Binding-site contacts:
Ligand atom C10 contacts residue ILE8 of chain 2.B at 4.0 Å (hydrophobic).
Ligand atom C12 contacts residue ILE173 of chain 2.A at 3.9 Å (hydrophobic).
Ligand atom C14 contacts residue ILE8 of chain 2.B at 3.8 Å (hydrophobic).
Ligand atom C15 contacts residue ILE173 of chain 2.A at 4.2 Å (hydrophobic).
Ligand atom C12 contacts residue ILE8 of chain 2.B at 4.1 Å (hydrophobic).
Ligand atom C15 contacts residue LYS127 of chain 2.A at 1.4 Å.
Ligand atom C15 contacts residue GLY176 of chain 2.A at 4.4 Å.
Ligand atom C13 contacts residue LYS127 of chain 2.A at 3.0 Å.
Ligand atom C02 contacts residue GLY10 of chain 2.B at 4.0 Å.
Ligand atom C03 contacts residue ARG12 of chain 2.B at 3.6 Å.
Ligand atom C14 contacts residue ILE224 of chain 2.A at 3.5 Å (hydrophobic).
Ligand atom C13 contacts residue ILE224 of chain 2.A at 4.4 Å (hydrophobic).
Ligand atom O16 contacts residue ILE224 of chain 2.A at 4.1 Å.
Ligand atom O16 contacts residue PRO172 of chain 2.A at 4.0 Å.
Ligand atom C12 contacts residue GLY176 of chain 2.A at 4.4 Å.
Ligand atom C12 contacts residue LYS127 of chain 2.A at 2.5 Å.
Ligand atom C14 contacts residue PRO172 of chain 2.A at 3.3 Å (hydrophobic).
Ligand atom C02 contacts residue VAL51 of chain 2.A at 3.8 Å (hydrophobic).
Ligand atom C15 contacts residue ILE8 of chain 2.B at 4.4 Å (hydrophobic).
Ligand atom C13 contacts residue GLY176 of chain 2.A at 3.6 Å.
Ligand atom C06 contacts residue ILE8 of chain 2.B at 3.8 Å (hydrophobic).
Ligand atom C09 contacts residue ILE224 of chain 2.A at 4.2 Å (hydrophobic).
Ligand atom C08 contacts residue ILE224 of chain 2.A at 4.0 Å (hydrophobic).
Ligand atom C05 contacts residue ILE8 of chain 2.B at 4.3 Å (hydrophobic).
Ligand atom C11 contacts residue ILE8 of chain 2.B at 3.7 Å (hydrophobic).
Ligand atom C09 contacts residue ILE8 of chain 2.B at 4.1 Å (hydrophobic).
Ligand atom O01 contacts residue ARG12 of chain 2.B at 3.7 Å.
Ligand atom C13 contacts residue ILE173 of chain 2.A at 3.8 Å (hydrophobic).
Ligand atom C02 contacts residue ARG12 of chain 2.B at 3.7 Å.
Ligand atom O01 contacts residue VAL51 of chain 2.A at 4.0 Å.
Ligand atom C11 contacts residue ILE173 of chain 2.A at 4.3 Å (hydrophobic).
Ligand atom C14 contacts residue GLY176 of chain 2.A at 4.4 Å.
Ligand atom C13 contacts residue ILE8 of chain 2.B at 3.9 Å (hydrophobic).
Ligand atom C14 contacts residue LYS127 of chain 2.A at 4.3 Å.
Ligand atom C11 contacts residue LYS127 of chain 2.A at 3.6 Å.
Ligand atom C05 contacts residue PRO9 of chain 2.B at 3.7 Å (hydrophobic).
Ligand atom C13 contacts residue PRO172 of chain 2.A at 3.3 Å (hydrophobic).
Ligand atom C02 contacts residue ARG11 of chain 2.B at 4.2 Å.
Ligand atom C14 contacts residue ILE173 of chain 2.A at 4.2 Å (hydrophobic).
Ligand atom C03 contacts residue ARG11 of chain 2.B at 3.8 Å.

Sequence of chain 2.B:
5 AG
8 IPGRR

Sequence of chain 2.A:
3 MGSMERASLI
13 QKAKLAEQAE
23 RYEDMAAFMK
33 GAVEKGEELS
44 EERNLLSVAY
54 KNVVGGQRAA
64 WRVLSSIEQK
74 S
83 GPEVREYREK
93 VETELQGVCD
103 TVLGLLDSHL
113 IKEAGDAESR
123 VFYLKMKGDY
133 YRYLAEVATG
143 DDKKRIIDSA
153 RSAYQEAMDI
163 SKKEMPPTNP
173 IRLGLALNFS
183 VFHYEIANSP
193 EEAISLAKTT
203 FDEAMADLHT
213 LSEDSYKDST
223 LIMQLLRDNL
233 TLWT

A protein and the small-molecule ligand that binds it are described below.
Small molecule (SMILES): O=Cc1ccc(C(=O)N2CCC(CCO)CC2)cc1